Sequence of chain 1.C:
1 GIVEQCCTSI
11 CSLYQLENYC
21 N

Binding-site contacts:
Ligand atom C contacts residue SER9 of chain 2.D at 4.5 Å.
Ligand atom N contacts residue ALA14 of chain 1.D at 4.0 Å.
Ligand atom C6 contacts residue HIS5 of chain 2.D at 3.2 Å.
Ligand atom C5 contacts residue HIS5 of chain 2.D at 3.6 Å.
Ligand atom C3 contacts residue LEU11 of chain 1.D at 3.5 Å (hydrophobic).
Ligand atom C4 contacts residue ILE10 of chain 1.C at 4.2 Å (hydrophobic).
Ligand atom C4 contacts residue LEU11 of chain 1.D at 4.1 Å (hydrophobic).
Ligand atom C1 contacts residue ALA14 of chain 1.D at 4.3 Å (hydrophobic).
Ligand atom C6 contacts residue LEU16 of chain 1.C at 4.1 Å (hydrophobic).
Ligand atom C3 contacts residue CYS6 of chain 1.C at 3.4 Å (hydrophobic).
Ligand atom C contacts residue ALA14 of chain 1.D at 4.4 Å (hydrophobic).
Ligand atom O4 contacts residue SER9 of chain 1.C at 3.7 Å.
Ligand atom C2 contacts residue HIS10 of chain 1.D at 4.4 Å.
Ligand atom C2 contacts residue LEU11 of chain 1.D at 3.9 Å (hydrophobic).
Ligand atom C6 contacts residue CYS11 of chain 1.C at 4.0 Å (hydrophobic).
Ligand atom C1 contacts residue HIS5 of chain 2.D at 3.1 Å.
Ligand atom N contacts residue HIS10 of chain 1.D at 4.2 Å.
Ligand atom C4 contacts residue HIS5 of chain 2.D at 3.8 Å.
Ligand atom C4 contacts residue CYS11 of chain 1.C at 3.8 Å (hydrophobic).
Ligand atom O4 contacts residue LEU11 of chain 1.D at 4.4 Å.
Ligand atom O contacts residue SER9 of chain 2.D at 4.2 Å.
Ligand atom CM contacts residue HIS5 of chain 2.D at 3.2 Å.
Ligand atom C4 contacts residue CYS6 of chain 1.C at 3.4 Å (hydrophobic).
Ligand atom O4 contacts residue CYS11 of chain 1.C at 3.0 Å (h-bond).
Ligand atom C6 contacts residue ALA14 of chain 1.D at 4.3 Å (hydrophobic).
Ligand atom C5 contacts residue LEU16 of chain 1.C at 4.0 Å (hydrophobic).
Ligand atom C3 contacts residue HIS5 of chain 2.D at 3.6 Å.
Ligand atom N contacts residue HIS5 of chain 2.D at 3.6 Å.
Ligand atom O4 contacts residue CYS6 of chain 1.C at 2.5 Å (h-bond).
Ligand atom C2 contacts residue HIS5 of chain 2.D at 3.4 Å.
Ligand atom C contacts residue HIS5 of chain 2.D at 3.8 Å.
Ligand atom C5 contacts residue CYS11 of chain 1.C at 3.1 Å (hydrophobic).
Ligand atom O4 contacts residue ILE10 of chain 1.C at 3.4 Å.

This protein binds this small molecule.
Small molecule (SMILES): CC(=O)Nc1ccc(O)cc1

Sequence of chain 2.D:
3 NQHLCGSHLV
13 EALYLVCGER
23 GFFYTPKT

Sequence of chain 1.D:
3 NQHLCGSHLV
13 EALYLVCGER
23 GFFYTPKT